Sequence of chain 1.C:
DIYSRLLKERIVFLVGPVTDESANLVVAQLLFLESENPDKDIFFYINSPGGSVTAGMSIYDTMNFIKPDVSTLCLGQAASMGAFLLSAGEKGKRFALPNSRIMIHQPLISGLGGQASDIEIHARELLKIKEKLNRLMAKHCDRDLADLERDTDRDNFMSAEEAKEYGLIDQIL

Binding-site contacts:
Ligand atom CD2 contacts residue LEU108 of chain 1.C at 3.4 Å (hydrophobic).
Ligand atom CB contacts residue OCA1 of chain 1.GB at 3.8 Å.
Ligand atom F2 contacts residue VAL62 of chain 1.B at 3.7 Å.
Ligand atom CB contacts residue PHE130 of chain 1.C at 3.8 Å (hydrophobic).
Ligand atom CA contacts residue PHE78 of chain 1.C at 3.8 Å (hydrophobic).
Ligand atom CE contacts residue LEU209 of chain 1.C at 3.6 Å (hydrophobic).
Ligand atom CB contacts residue TYR80 of chain 1.C at 3.8 Å (hydrophobic).
Ligand atom N contacts residue PHE100 of chain 1.B at 3.8 Å.
Ligand atom CB contacts residue PHE78 of chain 1.C at 3.4 Å (hydrophobic).
Ligand atom CE1 contacts residue LEU132 of chain 1.C at 3.9 Å (hydrophobic).
Ligand atom CG contacts residue LEU108 of chain 1.C at 3.8 Å (hydrophobic).
Ligand atom F1 contacts residue PHE100 of chain 1.B at 3.1 Å.
Ligand atom O contacts residue PHE78 of chain 1.C at 3.9 Å.
Ligand atom CZ contacts residue LEU132 of chain 1.C at 3.9 Å (hydrophobic).
Ligand atom C contacts residue PHE78 of chain 1.C at 3.7 Å (hydrophobic).
Ligand atom N contacts residue OCA1 of chain 1.GB at 2.5 Å (h-bond).
Ligand atom CD1 contacts residue PHE100 of chain 1.B at 3.6 Å (hydrophobic).
Ligand atom N contacts residue TYR80 of chain 1.C at 2.7 Å (h-bond).
Ligand atom CA contacts residue PHE78 of chain 1.C at 3.7 Å (hydrophobic).
Ligand atom CD2 contacts residue TYR80 of chain 1.C at 3.5 Å (hydrophobic).
Ligand atom CA contacts residue OCA1 of chain 1.GB at 3.7 Å.
Ligand atom CA contacts residue TYR80 of chain 1.C at 3.8 Å (hydrophobic).
Ligand atom F2 contacts residue LEU110 of chain 1.C at 3.7 Å.
Ligand atom F2 contacts residue LEU66 of chain 1.B at 3.6 Å.
Ligand atom CE1 contacts residue THR97 of chain 1.B at 3.8 Å.
Ligand atom CG2 contacts residue OCA1 of chain 1.GB at 3.3 Å.
Ligand atom CD contacts residue ILE46 of chain 1.C at 3.6 Å (hydrophobic).
Ligand atom CZ contacts residue THR97 of chain 1.B at 3.1 Å.
Ligand atom CE contacts residue GLU44 of chain 1.C at 3.0 Å.
Ligand atom C contacts residue PHE100 of chain 1.B at 3.8 Å (hydrophobic).
Ligand atom CA contacts residue OCA1 of chain 1.GB at 2.5 Å.
Ligand atom O contacts residue TYR80 of chain 1.C at 2.6 Å (h-bond).
Ligand atom C contacts residue OCA1 of chain 1.GB at 3.1 Å.
Ligand atom CA contacts residue PHE100 of chain 1.B at 3.6 Å (hydrophobic).
Ligand atom F2 contacts residue TYR80 of chain 1.C at 3.4 Å.
Ligand atom F1 contacts residue ASP96 of chain 1.B at 3.5 Å.
Ligand atom N contacts residue OCA1 of chain 1.GB at 1.5 Å.
Ligand atom F1 contacts residue THR97 of chain 1.B at 3.0 Å.
Ligand atom C contacts residue TYR80 of chain 1.C at 3.7 Å (hydrophobic).
Ligand atom CD contacts residue PHE130 of chain 1.C at 3.7 Å (hydrophobic).

A small-molecule ligand and the protein it binds are described below.
Small molecule (SMILES): C[C@@H]1C[C@H]2C(=O)O[C@@H](C)[C@H](NC(=O)[C@@H](N)Cc3cc(F)cc(F)c3)C(=O)N3CCC[C@H]3C(=O)N3CCCC[C@H]3C(=O)N[C@@H](C)C(=O)N2C1

Sequence of chain 1.B:
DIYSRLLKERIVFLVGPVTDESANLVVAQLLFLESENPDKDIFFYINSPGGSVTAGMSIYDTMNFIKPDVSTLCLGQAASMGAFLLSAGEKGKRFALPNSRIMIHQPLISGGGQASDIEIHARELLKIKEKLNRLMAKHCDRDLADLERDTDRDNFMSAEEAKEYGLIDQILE